The protein below binds the small molecule below.
Small molecule (SMILES): O=P(O)(O)OC[C@H]1O[C@](O)(COP(=O)(O)O)[C@@H](O)[C@@H]1O

Binding-site contacts:
Ligand atom O6P contacts residue SER353 of chain 1.C at 3.6 Å.
Ligand atom C4 contacts residue GLY434 of chain 1.C at 3.2 Å.
Ligand atom P2 contacts residue SER435 of chain 1.C at 3.5 Å.
Ligand atom O6P contacts residue GLY436 of chain 1.C at 2.9 Å (h-bond).
Ligand atom O5 contacts residue LEU347 of chain 1.C at 3.5 Å (h-bond).
Ligand atom P2 contacts residue SER353 of chain 1.C at 3.5 Å.
Ligand atom O4 contacts residue TYR437 of chain 1.C at 2.9 Å (h-bond).
Ligand atom O3P contacts residue GLY434 of chain 1.C at 2.8 Å (h-bond).
Ligand atom O4P contacts residue THR348 of chain 1.C at 2.4 Å (h-bond).
Ligand atom O6 contacts residue THR349 of chain 1.C at 3.2 Å (h-bond).
Ligand atom O3 contacts residue GLY430 of chain 1.C at 3.2 Å.
Ligand atom O4P contacts residue ARG352 of chain 1.C at 3.6 Å.
Ligand atom C6 contacts residue LEU347 of chain 1.C at 3.5 Å (hydrophobic).
Ligand atom O2P contacts residue ARG405 of chain 1.C at 2.8 Å (salt-bridge).
Ligand atom O1 contacts residue GLY434 of chain 1.C at 3.8 Å.
Ligand atom O4 contacts residue THR438 of chain 1.C at 3.5 Å (h-bond).
Ligand atom O5P contacts residue THR348 of chain 1.C at 3.6 Å.
Ligand atom O5P contacts residue THR350 of chain 1.C at 2.6 Å (h-bond).
Ligand atom O5P contacts residue THR349 of chain 1.C at 3.3 Å (h-bond).
Ligand atom O4 contacts residue GLY434 of chain 1.C at 2.5 Å (h-bond).
Ligand atom C6 contacts residue SER353 of chain 1.C at 3.6 Å.
Ligand atom O4P contacts residue SER353 of chain 1.C at 2.7 Å (h-bond).
Ligand atom O4 contacts residue GLY436 of chain 1.C at 3.6 Å.
Ligand atom O6 contacts residue THR348 of chain 1.C at 3.5 Å.
Ligand atom C3 contacts residue ARG432 of chain 1.C at 3.4 Å.
Ligand atom C5 contacts residue GLY434 of chain 1.C at 3.4 Å.
Ligand atom P1 contacts residue ARG405 of chain 1.C at 3.7 Å.
Ligand atom O1P contacts residue TRP398 of chain 1.C at 2.7 Å (h-bond).
Ligand atom O5P contacts residue SER435 of chain 1.C at 2.8 Å (h-bond).
Ligand atom O3P contacts residue PRO433 of chain 1.C at 3.5 Å.
Ligand atom O1P contacts residue ARG405 of chain 1.C at 2.7 Å (salt-bridge).
Ligand atom O2 contacts residue LEU347 of chain 1.C at 3.5 Å.
Ligand atom P2 contacts residue THR350 of chain 1.C at 3.8 Å.
Ligand atom C3 contacts residue GLY434 of chain 1.C at 3.3 Å.
Ligand atom P2 contacts residue THR348 of chain 1.C at 3.4 Å.
Ligand atom C6 contacts residue THR438 of chain 1.C at 3.4 Å.
Ligand atom O2 contacts residue GLY430 of chain 1.C at 3.3 Å (h-bond).
Ligand atom O3 contacts residue ARG432 of chain 1.C at 2.6 Å (salt-bridge).
Ligand atom P2 contacts residue THR349 of chain 1.C at 3.7 Å.
Ligand atom O6P contacts residue SER435 of chain 1.C at 3.1 Å (h-bond).

Sequence of chain 1.C:
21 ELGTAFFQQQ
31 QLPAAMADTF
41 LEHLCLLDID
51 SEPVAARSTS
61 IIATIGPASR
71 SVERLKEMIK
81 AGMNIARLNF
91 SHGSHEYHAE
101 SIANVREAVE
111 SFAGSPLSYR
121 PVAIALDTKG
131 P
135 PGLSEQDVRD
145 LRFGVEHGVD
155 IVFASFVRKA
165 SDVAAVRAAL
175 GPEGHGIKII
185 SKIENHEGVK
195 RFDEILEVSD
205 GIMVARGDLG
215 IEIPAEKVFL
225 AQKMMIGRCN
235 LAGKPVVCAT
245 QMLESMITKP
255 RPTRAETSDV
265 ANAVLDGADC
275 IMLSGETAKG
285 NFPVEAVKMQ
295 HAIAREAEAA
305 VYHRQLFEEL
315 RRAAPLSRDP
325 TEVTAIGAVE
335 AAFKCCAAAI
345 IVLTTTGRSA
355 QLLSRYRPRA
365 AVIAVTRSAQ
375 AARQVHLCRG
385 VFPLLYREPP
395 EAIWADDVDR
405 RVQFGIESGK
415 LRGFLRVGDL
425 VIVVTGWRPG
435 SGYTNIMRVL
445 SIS